The protein below binds the small molecule below.
Small molecule (SMILES): CN(Cc1ccco1)C(=O)c1cc(-c2n[nH]c(=O)n2-c2ccccc2F)c(O)cc1O

Binding-site contacts:
Ligand atom O22 contacts residue PHE130 of chain 1.A at 3.8 Å.
Ligand atom C24 contacts residue ASN98 of chain 1.A at 3.5 Å.
Ligand atom C23 contacts residue PHE130 of chain 1.A at 3.3 Å (hydrophobic).
Ligand atom N9 contacts residue THR176 of chain 1.A at 3.5 Å (h-bond).
Ligand atom C26 contacts residue VAL142 of chain 1.A at 3.7 Å (hydrophobic).
Ligand atom N13 contacts residue ALA47 of chain 1.A at 3.6 Å.
Ligand atom C6 contacts residue MET90 of chain 1.A at 3.8 Å (hydrophobic).
Ligand atom C30 contacts residue TRP154 of chain 1.A at 3.8 Å (hydrophobic).
Ligand atom O22 contacts residue ASN43 of chain 1.A at 2.8 Å (h-bond).
Ligand atom O15 contacts residue ILE88 of chain 1.A at 3.7 Å.
Ligand atom C8 contacts residue ALA47 of chain 1.A at 3.7 Å (hydrophobic).
Ligand atom C28 contacts residue LEU95 of chain 1.A at 3.7 Å (hydrophobic).
Ligand atom O27 contacts residue MET90 of chain 1.A at 3.6 Å (h-bond).
Ligand atom C28 contacts residue MET90 of chain 1.A at 3.7 Å (hydrophobic).
Ligand atom N13 contacts residue GLY89 of chain 1.A at 2.8 Å (h-bond).
Ligand atom C29 contacts residue TRP154 of chain 1.A at 3.6 Å (hydrophobic).
Ligand atom C14 contacts residue ALA47 of chain 1.A at 3.8 Å (hydrophobic).
Ligand atom F31 contacts residue MET90 of chain 1.A at 3.6 Å.
Ligand atom C26 contacts residue MET90 of chain 1.A at 3.8 Å (hydrophobic).
Ligand atom C29 contacts residue LEU95 of chain 1.A at 3.8 Å (hydrophobic).
Ligand atom N13 contacts residue MET90 of chain 1.A at 3.7 Å.
Ligand atom N10 contacts residue ALA47 of chain 1.A at 3.8 Å.
Ligand atom O11 contacts residue THR176 of chain 1.A at 3.8 Å.
Ligand atom C1 contacts residue ASN43 of chain 1.A at 3.3 Å.
Ligand atom O27 contacts residue ASN98 of chain 1.A at 3.2 Å.
Ligand atom N13 contacts residue ILE88 of chain 1.A at 3.4 Å.
Ligand atom C25 contacts residue ASN43 of chain 1.A at 3.7 Å.
Ligand atom C4 contacts residue ASP85 of chain 1.A at 3.4 Å.
Ligand atom O11 contacts residue ALA47 of chain 1.A at 3.1 Å.
Ligand atom N9 contacts residue GLY89 of chain 1.A at 3.6 Å (h-bond).
Ligand atom N9 contacts residue ALA47 of chain 1.A at 3.6 Å.
Ligand atom O15 contacts residue LYS50 of chain 1.A at 2.8 Å (salt-bridge).
Ligand atom C28 contacts residue ASN98 of chain 1.A at 3.2 Å.
Ligand atom O11 contacts residue ASP85 of chain 1.A at 2.6 Å (salt-bridge).
Ligand atom O12 contacts residue VAL178 of chain 1.A at 3.5 Å.
Ligand atom C20 contacts residue ASN43 of chain 1.A at 3.7 Å.
Ligand atom N9 contacts residue MET90 of chain 1.A at 3.6 Å.
Ligand atom N21 contacts residue PHE130 of chain 1.A at 3.6 Å.
Ligand atom C3 contacts residue ASP85 of chain 1.A at 3.5 Å.
Ligand atom C2 contacts residue ASN43 of chain 1.A at 3.7 Å.

Sequence of chain 1.A:
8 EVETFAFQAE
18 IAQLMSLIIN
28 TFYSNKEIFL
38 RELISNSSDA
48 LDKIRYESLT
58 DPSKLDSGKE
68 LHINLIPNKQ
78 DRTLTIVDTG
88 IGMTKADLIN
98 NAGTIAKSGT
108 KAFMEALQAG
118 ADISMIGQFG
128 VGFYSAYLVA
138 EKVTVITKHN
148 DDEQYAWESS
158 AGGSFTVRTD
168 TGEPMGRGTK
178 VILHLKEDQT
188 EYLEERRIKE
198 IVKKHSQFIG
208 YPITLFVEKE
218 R